Binding-site contacts:
Ligand atom C1B contacts residue ASP149 of chain 2.A at 3.5 Å.
Ligand atom C5 contacts residue TYR64 of chain 2.A at 3.9 Å (hydrophobic).
Ligand atom O2' contacts residue ASP151 of chain 2.A at 2.7 Å (salt-bridge).
Ligand atom O2A contacts residue TYR64 of chain 2.A at 2.7 Å (h-bond).
Ligand atom O1' contacts residue TYR64 of chain 2.A at 3.5 Å.
Ligand atom C3B contacts residue TYR64 of chain 2.A at 3.5 Å (hydrophobic).
Ligand atom C4 contacts residue PHE59 of chain 2.A at 3.3 Å (hydrophobic).
Ligand atom O4 contacts residue TYR64 of chain 2.A at 3.8 Å.
Ligand atom O4 contacts residue ILE61 of chain 2.A at 2.8 Å (h-bond).
Ligand atom N3 contacts residue TYR64 of chain 2.A at 4.0 Å.
Ligand atom C2B contacts residue ASP149 of chain 2.A at 4.0 Å.
Ligand atom C2 contacts residue ASP149 of chain 2.A at 4.3 Å.
Ligand atom C2B contacts residue ASP151 of chain 2.A at 3.2 Å.
Ligand atom PA contacts residue TYR64 of chain 2.A at 3.7 Å.
Ligand atom C2B contacts residue TYR64 of chain 2.A at 3.6 Å (hydrophobic).
Ligand atom O4 contacts residue ALA60 of chain 2.A at 3.4 Å.
Ligand atom O2 contacts residue PHE59 of chain 2.A at 3.7 Å.
Ligand atom O2' contacts residue ASP149 of chain 2.A at 3.0 Å (salt-bridge).
Ligand atom O2 contacts residue ASP149 of chain 2.A at 3.4 Å.
Ligand atom N3 contacts residue PHE59 of chain 2.A at 2.6 Å (h-bond).
Ligand atom C2 contacts residue PHE59 of chain 2.A at 3.6 Å (hydrophobic).
Ligand atom C2 contacts residue VAL150 of chain 2.A at 3.9 Å (hydrophobic).
Ligand atom N3 contacts residue ALA60 of chain 2.A at 4.3 Å.
Ligand atom C3B contacts residue ASP151 of chain 2.A at 4.0 Å.
Ligand atom C4 contacts residue ALA60 of chain 2.A at 4.3 Å (hydrophobic).
Ligand atom C4 contacts residue TYR64 of chain 2.A at 3.8 Å (hydrophobic).
Ligand atom C6 contacts residue TYR64 of chain 2.A at 3.8 Å (hydrophobic).
Ligand atom C1B contacts residue TYR64 of chain 2.A at 4.3 Å (hydrophobic).
Ligand atom O4 contacts residue PHE59 of chain 2.A at 3.1 Å (h-bond).
Ligand atom N1 contacts residue TYR64 of chain 2.A at 3.9 Å.
Ligand atom O3B contacts residue ASP151 of chain 2.A at 3.4 Å (salt-bridge).
Ligand atom O2 contacts residue VAL150 of chain 2.A at 3.0 Å (h-bond).
Ligand atom N3 contacts residue VAL150 of chain 2.A at 3.7 Å.
Ligand atom O4B contacts residue ASP149 of chain 2.A at 4.1 Å.
Ligand atom O3B contacts residue TYR64 of chain 2.A at 4.0 Å.
Ligand atom O1B contacts residue LYS63 of chain 2.A at 4.3 Å.
Ligand atom C2 contacts residue TYR64 of chain 2.A at 4.1 Å (hydrophobic).
Ligand atom O1' contacts residue LYS63 of chain 2.A at 3.5 Å (salt-bridge).
Ligand atom C4 contacts residue ILE61 of chain 2.A at 4.0 Å (hydrophobic).
Ligand atom O5B contacts residue TYR64 of chain 2.A at 3.5 Å (h-bond).

This small molecule binds to this protein.
Small molecule (SMILES): CC(=O)N[C@H]1[C@@H](O[P](=O)(O)O[P](=O)(O)OC[C@H]2O[C@@H](n3ccc(=O)[nH]c3=O)[C@H](O)[C@@H]2O)O[C@H](CO)[C@H](O)[C@@H]1O

Sequence of chain 2.A:
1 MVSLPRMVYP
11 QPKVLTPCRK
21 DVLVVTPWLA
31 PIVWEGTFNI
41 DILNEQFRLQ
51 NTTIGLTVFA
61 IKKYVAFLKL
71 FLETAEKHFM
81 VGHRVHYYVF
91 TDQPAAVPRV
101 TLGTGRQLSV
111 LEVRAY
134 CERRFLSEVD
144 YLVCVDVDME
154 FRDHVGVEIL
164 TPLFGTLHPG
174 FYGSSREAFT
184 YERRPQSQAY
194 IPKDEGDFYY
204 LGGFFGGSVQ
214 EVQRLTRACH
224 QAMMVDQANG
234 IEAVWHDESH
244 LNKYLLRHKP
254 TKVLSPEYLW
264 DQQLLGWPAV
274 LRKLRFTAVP